A protein and the small-molecule ligand that binds it are described below.
Small molecule (SMILES): COc1ccc2c3ccnc(C)c3n(CCCC(N)=O)c2c1

Binding-site contacts:
Ligand atom C15 contacts residue LEU170 of chain 1.B at 4.0 Å (hydrophobic).
Ligand atom N03 contacts residue LYS64 of chain 1.B at 3.2 Å (salt-bridge).
Ligand atom C06 contacts residue VAL182 of chain 1.B at 3.8 Å (hydrophobic).
Ligand atom C17 contacts residue LEU117 of chain 1.B at 3.9 Å (hydrophobic).
Ligand atom C10 contacts residue ILE41 of chain 1.B at 4.0 Å (hydrophobic).
Ligand atom C21 contacts residue GLU115 of chain 1.B at 3.9 Å.
Ligand atom O18 contacts residue MET116 of chain 1.B at 3.9 Å.
Ligand atom C04 contacts residue ASP183 of chain 1.B at 3.3 Å.
Ligand atom C19 contacts residue MET116 of chain 1.B at 3.6 Å (hydrophobic).
Ligand atom C04 contacts residue GLU79 of chain 1.B at 4.0 Å.
Ligand atom C05 contacts residue PHE114 of chain 1.B at 3.6 Å (hydrophobic).
Ligand atom C17 contacts residue LEU170 of chain 1.B at 3.7 Å (hydrophobic).
Ligand atom C20 contacts residue LEU117 of chain 1.B at 3.8 Å (hydrophobic).
Ligand atom N13 contacts residue SER118 of chain 1.B at 3.6 Å (h-bond).
Ligand atom C02 contacts residue ASP183 of chain 1.B at 4.0 Å.
Ligand atom C05 contacts residue VAL182 of chain 1.B at 3.9 Å (hydrophobic).
Ligand atom C04 contacts residue PHE114 of chain 1.B at 3.9 Å (hydrophobic).
Ligand atom C11 contacts residue LEU170 of chain 1.B at 3.8 Å (hydrophobic).
Ligand atom C01 contacts residue PHE46 of chain 1.B at 3.4 Å (hydrophobic).
Ligand atom C01 contacts residue ASP183 of chain 1.B at 3.9 Å.
Ligand atom C02 contacts residue LYS64 of chain 1.B at 4.1 Å.
Ligand atom C20 contacts residue GLU115 of chain 1.B at 3.4 Å.
Ligand atom O18 contacts residue LEU170 of chain 1.B at 3.9 Å.
Ligand atom C17 contacts residue ALA62 of chain 1.B at 4.0 Å (hydrophobic).
Ligand atom O18 contacts residue LEU117 of chain 1.B at 3.2 Å (h-bond).
Ligand atom C04 contacts residue VAL182 of chain 1.B at 4.0 Å (hydrophobic).
Ligand atom N13 contacts residue LEU170 of chain 1.B at 3.7 Å.
Ligand atom C16 contacts residue LEU170 of chain 1.B at 3.5 Å (hydrophobic).
Ligand atom N03 contacts residue ASP183 of chain 1.B at 3.3 Å (salt-bridge).
Ligand atom C19 contacts residue LEU117 of chain 1.B at 3.2 Å (hydrophobic).
Ligand atom C22 contacts residue VAL182 of chain 1.B at 4.0 Å (hydrophobic).
Ligand atom O14 contacts residue ILE41 of chain 1.B at 3.2 Å.
Ligand atom C12 contacts residue ASN120 of chain 1.B at 3.9 Å.
Ligand atom N13 contacts residue ASN120 of chain 1.B at 3.7 Å.
Ligand atom C07 contacts residue VAL182 of chain 1.B at 4.0 Å (hydrophobic).
Ligand atom C21 contacts residue PHE114 of chain 1.B at 4.0 Å (hydrophobic).
Ligand atom N13 contacts residue ASP123 of chain 1.B at 4.0 Å.
Ligand atom C04 contacts residue LYS64 of chain 1.B at 3.6 Å.
Ligand atom C19 contacts residue LEU170 of chain 1.B at 3.9 Å (hydrophobic).
Ligand atom C20 contacts residue ALA62 of chain 1.B at 3.7 Å (hydrophobic).

Sequence of chain 1.B:
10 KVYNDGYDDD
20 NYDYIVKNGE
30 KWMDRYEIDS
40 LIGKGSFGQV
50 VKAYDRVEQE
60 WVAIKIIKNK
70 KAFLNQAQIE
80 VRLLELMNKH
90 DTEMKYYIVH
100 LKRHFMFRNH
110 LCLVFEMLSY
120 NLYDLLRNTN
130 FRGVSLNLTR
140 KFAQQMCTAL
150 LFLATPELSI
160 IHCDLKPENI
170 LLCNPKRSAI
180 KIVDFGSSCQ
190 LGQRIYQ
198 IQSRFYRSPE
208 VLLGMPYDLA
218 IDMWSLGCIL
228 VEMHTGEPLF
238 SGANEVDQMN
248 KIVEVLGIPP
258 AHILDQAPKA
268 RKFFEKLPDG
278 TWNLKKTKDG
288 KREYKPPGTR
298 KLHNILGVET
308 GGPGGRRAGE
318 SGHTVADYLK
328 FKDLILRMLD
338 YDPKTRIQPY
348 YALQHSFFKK